Sequence of chain 8.G:
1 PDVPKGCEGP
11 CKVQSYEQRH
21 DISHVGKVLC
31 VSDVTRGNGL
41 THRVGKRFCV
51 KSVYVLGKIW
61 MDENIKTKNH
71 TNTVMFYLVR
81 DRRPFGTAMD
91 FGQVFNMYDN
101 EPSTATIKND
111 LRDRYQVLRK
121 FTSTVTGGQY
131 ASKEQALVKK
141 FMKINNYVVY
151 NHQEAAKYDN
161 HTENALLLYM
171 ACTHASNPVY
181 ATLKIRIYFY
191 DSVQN

Sequence of chain 8.U:
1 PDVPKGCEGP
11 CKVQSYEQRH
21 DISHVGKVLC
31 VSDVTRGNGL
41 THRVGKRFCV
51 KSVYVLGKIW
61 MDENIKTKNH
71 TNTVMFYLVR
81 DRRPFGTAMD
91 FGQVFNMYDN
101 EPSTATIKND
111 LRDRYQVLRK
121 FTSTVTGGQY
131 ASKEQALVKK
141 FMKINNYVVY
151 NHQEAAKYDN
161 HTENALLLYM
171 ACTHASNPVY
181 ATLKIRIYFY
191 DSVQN

Sequence of chain 8.M:
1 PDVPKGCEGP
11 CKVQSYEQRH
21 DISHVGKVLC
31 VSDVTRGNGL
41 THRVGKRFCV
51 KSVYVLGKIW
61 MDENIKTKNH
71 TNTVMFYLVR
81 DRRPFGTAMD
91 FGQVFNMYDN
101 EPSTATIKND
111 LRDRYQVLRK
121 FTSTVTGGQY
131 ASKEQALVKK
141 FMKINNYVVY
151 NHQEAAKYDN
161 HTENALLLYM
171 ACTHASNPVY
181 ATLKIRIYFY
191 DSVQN

This small molecule binds to this protein.
Small molecule (SMILES): Nc1ccn([C@H]2C[C@H](O[P](=O)(O)OC[C@H]3O[C@@H](n4cnc5c(N)ncnc54)C[C@@H]3O[P](=O)(O)OC[C@H]3O[C@@H](n4cnc5c(N)ncnc54)C[C@@H]3O[P](=O)(O)OC[C@H]3O[C@@H](n4ccc(N)nc4=O)C[C@@H]3O[P](=O)(O)OC[C@H]3O[C@@H](n4ccc(N)nc4=O)C[C@@H]3O[P](=O)(O)OC[C@H]3O[C@@H](n4cnc5c(N)ncnc54)C[C@@H]3O[P](=O)(O)OC[C@H]3O[C@@H](n4ccc(N)nc4=O)C[C@@H]3O)[C@@H](COP(=O)=O)O2)c(=O)n1

Binding-site contacts:
Ligand atom C5 contacts residue ASP2 of chain 8.M at 3.6 Å.
Ligand atom N3 contacts residue PHE141 of chain 8.M at 3.5 Å.
Ligand atom C5' contacts residue ARG47 of chain 8.G at 3.3 Å.
Ligand atom N6 contacts residue PHE141 of chain 8.M at 3.6 Å.
Ligand atom C2' contacts residue CYS11 of chain 8.M at 3.6 Å (hydrophobic).
Ligand atom C5 contacts residue PHE141 of chain 8.M at 3.4 Å (hydrophobic).
Ligand atom C5' contacts residue LYS120 of chain 8.U at 3.6 Å.
Ligand atom O2 contacts residue TYR188 of chain 8.M at 3.0 Å.
Ligand atom O5' contacts residue ARG112 of chain 8.U at 3.4 Å.
Ligand atom O3' contacts residue LEU118 of chain 8.U at 3.5 Å (h-bond).
Ligand atom C3' contacts residue TYR188 of chain 8.M at 3.1 Å (hydrophobic).
Ligand atom O3' contacts residue ASP113 of chain 8.U at 3.3 Å (salt-bridge).
Ligand atom O3' contacts residue ASN195 of chain 8.G at 3.5 Å (h-bond).
Ligand atom OP1 contacts residue ARG47 of chain 8.G at 3.2 Å (salt-bridge).
Ligand atom OP2 contacts residue TYR54 of chain 8.M at 2.8 Å (h-bond).
Ligand atom C5' contacts residue ASP113 of chain 8.U at 3.2 Å.
Ligand atom OP1 contacts residue ARG119 of chain 8.U at 3.5 Å.
Ligand atom O3' contacts residue ARG47 of chain 8.G at 3.4 Å (salt-bridge).
Ligand atom OP2 contacts residue ASN195 of chain 8.G at 3.0 Å (h-bond).
Ligand atom C2' contacts residue ASN195 of chain 8.G at 3.6 Å.
Ligand atom OP2 contacts residue ASN195 of chain 8.G at 3.5 Å.
Ligand atom OP1 contacts residue ARG82 of chain 8.U at 2.9 Å (salt-bridge).
Ligand atom O3' contacts residue TYR188 of chain 8.M at 2.8 Å (h-bond).
Ligand atom P contacts residue ASP113 of chain 8.U at 3.5 Å.
Ligand atom C6 contacts residue PHE141 of chain 8.M at 3.4 Å (hydrophobic).
Ligand atom OP1 contacts residue ARG112 of chain 8.U at 2.7 Å (salt-bridge).
Ligand atom O3' contacts residue ARG82 of chain 8.U at 3.2 Å (salt-bridge).
Ligand atom N4 contacts residue LYS51 of chain 8.M at 3.3 Å.
Ligand atom OP2 contacts residue TYR188 of chain 8.M at 2.8 Å (h-bond).
Ligand atom OP1 contacts residue LYS120 of chain 8.U at 2.9 Å (salt-bridge).
Ligand atom N1 contacts residue PHE141 of chain 8.M at 3.4 Å.
Ligand atom C4 contacts residue PHE141 of chain 8.M at 3.4 Å (hydrophobic).
Ligand atom O4' contacts residue GLN116 of chain 8.U at 3.6 Å.
Ligand atom C2 contacts residue PHE141 of chain 8.M at 3.4 Å (hydrophobic).
Ligand atom C2' contacts residue TYR188 of chain 8.M at 3.1 Å (hydrophobic).
Ligand atom OP2 contacts residue LYS120 of chain 8.U at 2.7 Å (salt-bridge).
Ligand atom OP1 contacts residue ASP113 of chain 8.U at 2.8 Å (salt-bridge).
Ligand atom OP2 contacts residue ARG186 of chain 8.M at 3.0 Å (salt-bridge).
Ligand atom P contacts residue TYR188 of chain 8.M at 3.4 Å.
Ligand atom O4' contacts residue ARG80 of chain 8.U at 3.5 Å (salt-bridge).